Sequence of chain 1.D:
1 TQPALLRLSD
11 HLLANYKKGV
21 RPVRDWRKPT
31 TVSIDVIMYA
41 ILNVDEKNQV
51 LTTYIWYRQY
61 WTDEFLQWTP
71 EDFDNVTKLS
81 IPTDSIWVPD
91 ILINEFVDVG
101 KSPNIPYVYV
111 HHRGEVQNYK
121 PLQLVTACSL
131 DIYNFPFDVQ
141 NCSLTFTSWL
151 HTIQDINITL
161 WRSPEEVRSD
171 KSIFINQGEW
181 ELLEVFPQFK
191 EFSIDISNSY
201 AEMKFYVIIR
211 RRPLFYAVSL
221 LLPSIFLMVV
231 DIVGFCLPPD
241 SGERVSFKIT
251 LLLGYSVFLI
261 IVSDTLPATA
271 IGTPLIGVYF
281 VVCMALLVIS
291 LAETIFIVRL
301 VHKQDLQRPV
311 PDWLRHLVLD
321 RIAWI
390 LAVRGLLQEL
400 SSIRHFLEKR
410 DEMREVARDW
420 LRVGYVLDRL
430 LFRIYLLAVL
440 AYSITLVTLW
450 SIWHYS

This protein binds this small molecule.
Small molecule (SMILES): NCCc1c[nH]c2ccc(O)cc12

Binding-site contacts:
Ligand atom NE1 contacts residue PHE192 of chain 1.D at 4.3 Å.
Ligand atom CZ3 contacts residue TRP56 of chain 1.C at 4.0 Å (hydrophobic).
Ligand atom CB contacts residue TRP56 of chain 1.C at 3.6 Å (hydrophobic).
Ligand atom NZ contacts residue SER148 of chain 1.D at 3.9 Å.
Ligand atom CZ3 contacts residue TYR57 of chain 1.C at 4.0 Å (hydrophobic).
Ligand atom CB contacts residue TYR200 of chain 1.D at 4.4 Å (hydrophobic).
Ligand atom NE1 contacts residue ILE194 of chain 1.D at 3.6 Å.
Ligand atom CE3 contacts residue TRP56 of chain 1.C at 3.5 Å (hydrophobic).
Ligand atom CH2 contacts residue ARG58 of chain 1.C at 3.6 Å.
Ligand atom CA contacts residue SER148 of chain 1.D at 3.8 Å.
Ligand atom CZ2 contacts residue ARG58 of chain 1.C at 4.0 Å.
Ligand atom NZ contacts residue THR147 of chain 1.D at 3.8 Å.
Ligand atom CE2 contacts residue TRP56 of chain 1.C at 4.2 Å (hydrophobic).
Ligand atom CG contacts residue PHE192 of chain 1.D at 4.2 Å (hydrophobic).
Ligand atom CZ3 contacts residue TRP149 of chain 1.D at 4.2 Å (hydrophobic).
Ligand atom NE1 contacts residue TYR200 of chain 1.D at 3.7 Å.
Ligand atom CG contacts residue TRP56 of chain 1.C at 3.5 Å (hydrophobic).
Ligand atom CA contacts residue TRP149 of chain 1.D at 3.6 Å (hydrophobic).
Ligand atom OH contacts residue TRP149 of chain 1.D at 3.8 Å.
Ligand atom CE3 contacts residue TRP149 of chain 1.D at 3.6 Å (hydrophobic).
Ligand atom CD1 contacts residue TYR200 of chain 1.D at 3.4 Å (hydrophobic).
Ligand atom CE2 contacts residue ILE194 of chain 1.D at 4.4 Å (hydrophobic).
Ligand atom CD1 contacts residue TRP56 of chain 1.C at 4.0 Å (hydrophobic).
Ligand atom NZ contacts residue PHE192 of chain 1.D at 3.6 Å.
Ligand atom OH contacts residue TYR57 of chain 1.C at 2.7 Å (h-bond).
Ligand atom CA contacts residue TYR200 of chain 1.D at 3.6 Å (hydrophobic).
Ligand atom OH contacts residue ARG58 of chain 1.C at 4.0 Å.
Ligand atom CB contacts residue TRP149 of chain 1.D at 3.6 Å (hydrophobic).
Ligand atom CD1 contacts residue ILE194 of chain 1.D at 4.2 Å (hydrophobic).
Ligand atom CH2 contacts residue ILE37 of chain 1.C at 4.4 Å (hydrophobic).
Ligand atom CD2 contacts residue TRP56 of chain 1.C at 3.6 Å (hydrophobic).
Ligand atom NZ contacts residue TYR200 of chain 1.D at 3.5 Å.
Ligand atom CG contacts residue TYR200 of chain 1.D at 4.0 Å (hydrophobic).
Ligand atom CB contacts residue PHE192 of chain 1.D at 4.4 Å (hydrophobic).
Ligand atom OH contacts residue TRP56 of chain 1.C at 3.6 Å.
Ligand atom CD1 contacts residue PHE192 of chain 1.D at 3.5 Å (hydrophobic).
Ligand atom CE2 contacts residue TYR200 of chain 1.D at 4.3 Å (hydrophobic).

Sequence of chain 1.C:
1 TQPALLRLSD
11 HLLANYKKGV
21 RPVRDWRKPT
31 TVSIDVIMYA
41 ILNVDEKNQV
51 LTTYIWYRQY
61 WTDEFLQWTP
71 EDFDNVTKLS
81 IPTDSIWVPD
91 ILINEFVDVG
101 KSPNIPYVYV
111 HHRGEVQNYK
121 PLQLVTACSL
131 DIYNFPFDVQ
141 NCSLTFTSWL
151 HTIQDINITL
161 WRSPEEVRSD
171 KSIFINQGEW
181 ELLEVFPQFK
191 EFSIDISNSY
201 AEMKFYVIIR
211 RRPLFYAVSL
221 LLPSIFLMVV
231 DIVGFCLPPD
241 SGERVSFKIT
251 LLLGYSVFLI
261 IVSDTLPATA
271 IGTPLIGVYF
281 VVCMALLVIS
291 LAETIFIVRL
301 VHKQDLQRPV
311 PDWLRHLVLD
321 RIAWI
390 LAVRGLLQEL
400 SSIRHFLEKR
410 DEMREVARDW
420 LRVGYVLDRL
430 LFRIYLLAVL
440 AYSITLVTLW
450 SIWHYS